Sequence of chain 1.A:
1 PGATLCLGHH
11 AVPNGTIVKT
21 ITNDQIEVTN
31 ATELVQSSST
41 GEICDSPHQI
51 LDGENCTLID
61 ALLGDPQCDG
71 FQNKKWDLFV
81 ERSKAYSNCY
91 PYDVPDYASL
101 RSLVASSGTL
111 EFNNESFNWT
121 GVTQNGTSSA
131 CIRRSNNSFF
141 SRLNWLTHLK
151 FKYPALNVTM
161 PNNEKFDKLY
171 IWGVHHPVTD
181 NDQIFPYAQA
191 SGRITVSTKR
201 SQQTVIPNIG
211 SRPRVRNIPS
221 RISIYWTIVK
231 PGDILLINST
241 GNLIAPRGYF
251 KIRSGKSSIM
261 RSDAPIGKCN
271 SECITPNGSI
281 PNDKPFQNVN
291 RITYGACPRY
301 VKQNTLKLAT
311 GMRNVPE

A protein and the small-molecule ligand that binds it are described below.
Small molecule (SMILES): CC(=O)N[C@H]1[C@H](O[C@H]2[C@H](O)[C@@H](NC(C)=O)CO[C@@H]2CO[C@H]2O[C@@H](C)[C@@H](O)[C@@H](O)[C@@H]2O)O[C@H](CO)[C@@H](O)[C@@H]1O

Binding-site contacts:
Ligand atom C3 contacts residue TYR86 of chain 1.A at 3.3 Å (hydrophobic).
Ligand atom O5 contacts residue TYR86 of chain 1.A at 4.1 Å.
Ligand atom C5 contacts residue TYR86 of chain 1.A at 3.6 Å (hydrophobic).
Ligand atom C1 contacts residue ASN55 of chain 1.A at 1.4 Å.
Ligand atom C8 contacts residue ASN55 of chain 1.A at 4.5 Å.
Ligand atom N2 contacts residue ASN55 of chain 1.A at 3.0 Å (h-bond).
Ligand atom O7 contacts residue ASN55 of chain 1.A at 3.2 Å (h-bond).
Ligand atom C8 contacts residue GLU54 of chain 1.A at 3.7 Å.
Ligand atom O3 contacts residue TYR86 of chain 1.A at 4.3 Å.
Ligand atom C7 contacts residue ASN55 of chain 1.A at 3.3 Å.
Ligand atom C1 contacts residue TYR86 of chain 1.A at 4.3 Å (hydrophobic).
Ligand atom O2 contacts residue TYR86 of chain 1.A at 3.6 Å (h-bond).
Ligand atom O5 contacts residue ASN55 of chain 1.A at 2.4 Å (h-bond).
Ligand atom C4 contacts residue ASN55 of chain 1.A at 4.2 Å.
Ligand atom C5 contacts residue ASN55 of chain 1.A at 3.6 Å.
Ligand atom C1 contacts residue TYR86 of chain 1.A at 3.5 Å (hydrophobic).
Ligand atom O5 contacts residue TYR86 of chain 1.A at 3.5 Å (h-bond).
Ligand atom C3 contacts residue ASN55 of chain 1.A at 3.9 Å.
Ligand atom C2 contacts residue ASN55 of chain 1.A at 2.5 Å.
Ligand atom C2 contacts residue TYR86 of chain 1.A at 3.6 Å (hydrophobic).
Ligand atom C4 contacts residue TYR86 of chain 1.A at 4.0 Å (hydrophobic).